This protein binds this small molecule.
Small molecule (SMILES): OC[C@H]1O[C@@H](O[C@H]2[C@H](O)[C@@H](O)[C@H](O[C@H]3[C@H](O)[C@@H](O)[C@H](O[C@H]4[C@H](O)[C@@H](O)[C@H](O)O[C@@H]4CO)O[C@@H]3CO)O[C@@H]2CO)[C@H](O)[C@@H](O)[C@@H]1O

Binding-site contacts:
Ligand atom O3 contacts residue THR66 of chain 1.A at 2.6 Å (h-bond).
Ligand atom C4 contacts residue THR67 of chain 1.A at 3.4 Å.
Ligand atom O2 contacts residue ALA238 of chain 1.A at 3.4 Å.
Ligand atom C2 contacts residue GLU118 of chain 1.A at 3.3 Å.
Ligand atom O4 contacts residue THR66 of chain 1.A at 3.4 Å (h-bond).
Ligand atom O6 contacts residue GLU377 of chain 1.A at 2.6 Å (salt-bridge).
Ligand atom O4 contacts residue TRP257 of chain 1.A at 3.5 Å.
Ligand atom C6 contacts residue GLU377 of chain 1.A at 3.7 Å.
Ligand atom C2 contacts residue GLY298 of chain 1.A at 3.7 Å.
Ligand atom C3 contacts residue ASP179 of chain 1.A at 3.5 Å.
Ligand atom O6 contacts residue PRO11 of chain 1.A at 2.9 Å (h-bond).
Ligand atom O4 contacts residue GLY65 of chain 1.A at 3.2 Å.
Ligand atom O3 contacts residue TRP178 of chain 1.A at 3.6 Å.
Ligand atom O2 contacts residue ASP179 of chain 1.A at 2.8 Å (salt-bridge).
Ligand atom O6 contacts residue THR67 of chain 1.A at 3.5 Å (h-bond).
Ligand atom C6 contacts residue TRP257 of chain 1.A at 3.5 Å (hydrophobic).
Ligand atom O5 contacts residue PRO11 of chain 1.A at 3.4 Å (h-bond).
Ligand atom C2 contacts residue TRP42 of chain 1.A at 3.7 Å (hydrophobic).
Ligand atom O3 contacts residue GLY298 of chain 1.A at 3.0 Å (h-bond).
Ligand atom O2 contacts residue PRO14 of chain 1.A at 3.5 Å (h-bond).
Ligand atom O2 contacts residue GLU118 of chain 1.A at 2.6 Å (salt-bridge).
Ligand atom O2 contacts residue GLY298 of chain 1.A at 2.9 Å (h-bond).
Ligand atom O5 contacts residue HIS182 of chain 1.A at 3.5 Å (h-bond).
Ligand atom O3 contacts residue ARG261 of chain 1.A at 3.0 Å (salt-bridge).
Ligand atom C6 contacts residue GLU241 of chain 1.A at 3.5 Å.
Ligand atom O6 contacts residue TRP178 of chain 1.A at 3.2 Å.
Ligand atom O4 contacts residue THR67 of chain 1.A at 2.6 Å (h-bond).
Ligand atom C2 contacts residue SER13 of chain 1.A at 3.7 Å.
Ligand atom O6 contacts residue HIS182 of chain 1.A at 2.9 Å (h-bond).
Ligand atom C6 contacts residue GLU118 of chain 1.A at 3.5 Å.
Ligand atom O3 contacts residue PHE295 of chain 1.A at 3.7 Å.
Ligand atom O6 contacts residue ALA238 of chain 1.A at 3.6 Å.
Ligand atom O4 contacts residue GLU118 of chain 1.A at 3.3 Å (salt-bridge).
Ligand atom C3 contacts residue GLY298 of chain 1.A at 3.1 Å.
Ligand atom C2 contacts residue ASP179 of chain 1.A at 3.6 Å.
Ligand atom O3 contacts residue GLY297 of chain 1.A at 3.5 Å.
Ligand atom O6 contacts residue TRP42 of chain 1.A at 3.5 Å.
Ligand atom O2 contacts residue SER13 of chain 1.A at 3.0 Å (h-bond).
Ligand atom O5 contacts residue TRP257 of chain 1.A at 3.7 Å.
Ligand atom O4 contacts residue ARG120 of chain 1.A at 3.2 Å (salt-bridge).

Sequence of chain 1.B:
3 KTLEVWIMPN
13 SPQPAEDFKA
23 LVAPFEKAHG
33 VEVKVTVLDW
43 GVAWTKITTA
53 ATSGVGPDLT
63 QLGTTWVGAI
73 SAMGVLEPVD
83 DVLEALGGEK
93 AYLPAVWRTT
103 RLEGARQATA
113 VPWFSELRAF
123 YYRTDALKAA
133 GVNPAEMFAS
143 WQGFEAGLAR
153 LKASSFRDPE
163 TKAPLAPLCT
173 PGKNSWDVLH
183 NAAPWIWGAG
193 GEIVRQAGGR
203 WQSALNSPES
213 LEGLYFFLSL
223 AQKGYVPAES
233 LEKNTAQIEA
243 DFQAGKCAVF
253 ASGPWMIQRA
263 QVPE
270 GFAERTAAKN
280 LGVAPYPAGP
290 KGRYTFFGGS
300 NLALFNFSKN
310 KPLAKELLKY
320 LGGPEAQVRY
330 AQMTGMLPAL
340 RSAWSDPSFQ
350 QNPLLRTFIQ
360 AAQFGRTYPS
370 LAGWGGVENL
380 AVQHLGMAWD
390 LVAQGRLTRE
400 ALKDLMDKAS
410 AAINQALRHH

Sequence of chain 1.A:
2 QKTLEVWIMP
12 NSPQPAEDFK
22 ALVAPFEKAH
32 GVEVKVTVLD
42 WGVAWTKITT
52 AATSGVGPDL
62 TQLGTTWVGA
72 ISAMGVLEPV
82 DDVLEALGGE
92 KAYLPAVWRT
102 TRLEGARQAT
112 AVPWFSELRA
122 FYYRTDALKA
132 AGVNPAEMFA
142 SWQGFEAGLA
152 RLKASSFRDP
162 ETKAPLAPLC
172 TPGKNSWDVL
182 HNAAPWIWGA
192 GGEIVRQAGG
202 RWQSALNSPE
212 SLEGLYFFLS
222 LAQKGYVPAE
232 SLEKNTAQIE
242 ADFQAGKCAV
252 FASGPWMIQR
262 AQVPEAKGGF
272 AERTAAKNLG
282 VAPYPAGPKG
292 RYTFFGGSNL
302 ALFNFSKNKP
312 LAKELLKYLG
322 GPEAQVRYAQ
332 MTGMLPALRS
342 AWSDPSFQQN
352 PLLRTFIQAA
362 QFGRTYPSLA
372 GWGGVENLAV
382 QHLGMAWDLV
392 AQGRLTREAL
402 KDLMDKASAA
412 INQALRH